Sequence of chain 1.B:
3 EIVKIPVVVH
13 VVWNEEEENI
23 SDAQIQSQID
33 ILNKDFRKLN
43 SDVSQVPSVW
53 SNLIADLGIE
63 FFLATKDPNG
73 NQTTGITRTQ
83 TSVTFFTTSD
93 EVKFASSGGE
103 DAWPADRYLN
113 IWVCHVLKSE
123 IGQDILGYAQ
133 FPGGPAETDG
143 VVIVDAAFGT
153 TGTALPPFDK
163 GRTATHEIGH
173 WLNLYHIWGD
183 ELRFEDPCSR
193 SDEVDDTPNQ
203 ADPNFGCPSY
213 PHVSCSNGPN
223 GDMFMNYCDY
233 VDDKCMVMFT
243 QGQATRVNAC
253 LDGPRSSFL

Binding-site contacts:
Ligand atom N contacts residue LEU128 of chain 1.B at 3.8 Å.
Ligand atom CA contacts residue GLY129 of chain 1.B at 4.2 Å.
Ligand atom NH2 contacts residue MET238 of chain 1.B at 4.0 Å.
Ligand atom N contacts residue GLY129 of chain 1.B at 3.5 Å (h-bond).
Ligand atom NH2 contacts residue ASP234 of chain 1.B at 3.5 Å.
Ligand atom CZ contacts residue LEU128 of chain 1.B at 4.2 Å (hydrophobic).
Ligand atom CB contacts residue TYR232 of chain 1.B at 3.2 Å (hydrophobic).
Ligand atom CZ contacts residue THR165 of chain 1.B at 3.8 Å.
Ligand atom NH2 contacts residue ASP235 of chain 1.B at 2.9 Å (salt-bridge).
Ligand atom NH2 contacts residue VAL233 of chain 1.B at 2.5 Å (h-bond).
Ligand atom O contacts residue ILE127 of chain 1.B at 3.3 Å.
Ligand atom CD contacts residue LEU128 of chain 1.B at 3.7 Å (hydrophobic).
Ligand atom O contacts residue LEU128 of chain 1.B at 2.7 Å (h-bond).
Ligand atom NE contacts residue VAL233 of chain 1.B at 3.9 Å.
Ligand atom CB contacts residue VAL1 of chain 1.P at 2.8 Å (hydrophobic).
Ligand atom CZ contacts residue ASP235 of chain 1.B at 3.2 Å.
Ligand atom C contacts residue LEU128 of chain 1.B at 3.8 Å (hydrophobic).
Ligand atom NE contacts residue LEU128 of chain 1.B at 3.9 Å.
Ligand atom C contacts residue VAL1 of chain 1.P at 1.3 Å (hydrophobic).
Ligand atom N contacts residue GLU169 of chain 1.B at 2.7 Å (salt-bridge).
Ligand atom CZ contacts residue VAL233 of chain 1.B at 3.6 Å (hydrophobic).
Ligand atom NH1 contacts residue THR165 of chain 1.B at 2.7 Å (h-bond).
Ligand atom CG contacts residue HIS168 of chain 1.B at 3.5 Å.
Ligand atom CG contacts residue TYR232 of chain 1.B at 3.8 Å (hydrophobic).
Ligand atom NH1 contacts residue ARG164 of chain 1.B at 3.6 Å.
Ligand atom O contacts residue VAL1 of chain 1.P at 2.3 Å (h-bond).
Ligand atom O contacts residue GLY129 of chain 1.B at 3.5 Å (h-bond).
Ligand atom NH1 contacts residue LEU128 of chain 1.B at 4.2 Å.
Ligand atom CZ contacts residue PHE160 of chain 1.B at 3.7 Å (hydrophobic).
Ligand atom CA contacts residue TYR232 of chain 1.B at 3.8 Å (hydrophobic).
Ligand atom NH1 contacts residue ASP235 of chain 1.B at 2.7 Å (salt-bridge).
Ligand atom CB contacts residue HIS168 of chain 1.B at 4.2 Å.
Ligand atom CA contacts residue GLU169 of chain 1.B at 3.5 Å.
Ligand atom NH1 contacts residue PHE160 of chain 1.B at 3.7 Å.
Ligand atom CD contacts residue THR165 of chain 1.B at 3.7 Å.
Ligand atom NE contacts residue THR165 of chain 1.B at 4.2 Å.
Ligand atom CA contacts residue VAL1 of chain 1.P at 2.4 Å (hydrophobic).
Ligand atom N contacts residue VAL1 of chain 1.P at 3.8 Å.
Ligand atom N contacts residue THR165 of chain 1.B at 3.7 Å.
Ligand atom NH2 contacts residue PHE160 of chain 1.B at 3.6 Å.

This small molecule binds to this protein.
Small molecule (SMILES): NC(=[NH2+])NCCC[C@H](N)C(=O)O